Binding-site contacts:
Ligand atom O contacts residue ZDC1 of chain 1.J at 3.1 Å.
Ligand atom CD contacts residue SER24 of chain 1.A at 3.4 Å.
Ligand atom CB contacts residue SER24 of chain 1.A at 4.2 Å.
Ligand atom NZ contacts residue SER24 of chain 1.A at 3.6 Å (h-bond).
Ligand atom CB contacts residue ZDC1 of chain 1.J at 3.3 Å.
Ligand atom CG contacts residue SER24 of chain 1.A at 3.5 Å.
Ligand atom CA contacts residue SER24 of chain 1.A at 4.0 Å.
Ligand atom N contacts residue SER24 of chain 1.A at 4.3 Å.
Ligand atom CE contacts residue SER24 of chain 1.A at 3.4 Å.
Ligand atom CG contacts residue ZDC1 of chain 1.J at 4.3 Å.
Ligand atom CD contacts residue ZDC1 of chain 1.J at 4.3 Å.
Ligand atom N contacts residue ZDC1 of chain 1.J at 0.9 Å.
Ligand atom NZ contacts residue ZDC1 of chain 1.J at 4.2 Å.
Ligand atom CA contacts residue ZDC1 of chain 1.J at 2.1 Å.
Ligand atom C contacts residue ZDC1 of chain 1.J at 2.9 Å.

This small molecule binds to this protein.
Small molecule (SMILES): N[C@@H](CCCC[NH3+])C(=O)O

Sequence of chain 1.A:
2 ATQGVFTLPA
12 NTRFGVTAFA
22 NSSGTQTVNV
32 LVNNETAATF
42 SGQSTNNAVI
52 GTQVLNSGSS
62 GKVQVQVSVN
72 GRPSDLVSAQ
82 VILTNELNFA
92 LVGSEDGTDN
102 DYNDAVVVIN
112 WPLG